This small molecule binds to this protein.
Small molecule (SMILES): CCO/N=C/c1ccc(OCC[C@@H](C)CCN2CCN(c3ccncc3)C2=O)cc1

Binding-site contacts:
Ligand atom CAK contacts residue PHE135 of chain 55.A at 3.7 Å (hydrophobic).
Ligand atom OAC contacts residue TRP203 of chain 55.A at 3.9 Å.
Ligand atom CAL contacts residue PHE155 of chain 55.A at 3.7 Å (hydrophobic).
Ligand atom CBA contacts residue TRP203 of chain 55.A at 3.5 Å (hydrophobic).
Ligand atom OAW contacts residue MET195 of chain 55.A at 3.2 Å.
Ligand atom CAE contacts residue GLN202 of chain 55.A at 3.4 Å.
Ligand atom CAN contacts residue ILE111 of chain 55.A at 3.6 Å (hydrophobic).
Ligand atom CAO contacts residue ILE111 of chain 55.A at 3.8 Å (hydrophobic).
Ligand atom CAG contacts residue ASN228 of chain 55.A at 3.2 Å.
Ligand atom CAA contacts residue SER178 of chain 55.A at 3.5 Å.
Ligand atom CAR contacts residue TYR201 of chain 55.A at 3.4 Å (hydrophobic).
Ligand atom CAM contacts residue PHE155 of chain 55.A at 3.8 Å (hydrophobic).
Ligand atom CAI contacts residue PHE135 of chain 55.A at 3.7 Å (hydrophobic).
Ligand atom CAA contacts residue PRO177 of chain 55.A at 3.2 Å (hydrophobic).
Ligand atom NBD contacts residue ASN228 of chain 55.A at 3.9 Å.
Ligand atom NBC contacts residue TRP203 of chain 55.A at 3.8 Å.
Ligand atom NBD contacts residue TRP203 of chain 55.A at 3.2 Å.
Ligand atom CAG contacts residue GLN202 of chain 55.A at 3.4 Å.
Ligand atom CAN contacts residue PHE135 of chain 55.A at 3.7 Å (hydrophobic).
Ligand atom CAF contacts residue THR114 of chain 55.A at 3.6 Å.
Ligand atom CAX contacts residue TRP203 of chain 55.A at 3.5 Å (hydrophobic).
Ligand atom CAA contacts residue TYR153 of chain 55.A at 3.9 Å (hydrophobic).
Ligand atom OAC contacts residue ILE113 of chain 55.A at 3.3 Å (h-bond).
Ligand atom CAA contacts residue VAL179 of chain 55.A at 3.4 Å (hydrophobic).
Ligand atom CAM contacts residue PRO177 of chain 55.A at 3.7 Å (hydrophobic).
Ligand atom CBA contacts residue ASN228 of chain 55.A at 3.7 Å.
Ligand atom CAS contacts residue TYR201 of chain 55.A at 3.6 Å (hydrophobic).
Ligand atom CAI contacts residue VAL192 of chain 55.A at 3.8 Å (hydrophobic).
Ligand atom NAT contacts residue PHE155 of chain 55.A at 3.9 Å.
Ligand atom CAH contacts residue THR114 of chain 55.A at 3.8 Å.
Ligand atom CAS contacts residue TRP203 of chain 55.A at 3.4 Å (hydrophobic).
Ligand atom CAJ contacts residue ILE24 of chain 55.C at 3.9 Å (hydrophobic).
Ligand atom CAS contacts residue ASN228 of chain 55.A at 3.8 Å.
Ligand atom CAH contacts residue ASP112 of chain 55.A at 3.4 Å.
Ligand atom CAG contacts residue TRP203 of chain 55.A at 3.7 Å (hydrophobic).
Ligand atom CAD contacts residue PHE137 of chain 55.A at 3.8 Å (hydrophobic).
Ligand atom CAJ contacts residue PHE155 of chain 55.A at 3.7 Å (hydrophobic).
Ligand atom CAF contacts residue ASP112 of chain 55.A at 3.6 Å.
Ligand atom OAC contacts residue ASP112 of chain 55.A at 3.7 Å.
Ligand atom CAE contacts residue ASN228 of chain 55.A at 3.4 Å.

Sequence of chain 55.C:
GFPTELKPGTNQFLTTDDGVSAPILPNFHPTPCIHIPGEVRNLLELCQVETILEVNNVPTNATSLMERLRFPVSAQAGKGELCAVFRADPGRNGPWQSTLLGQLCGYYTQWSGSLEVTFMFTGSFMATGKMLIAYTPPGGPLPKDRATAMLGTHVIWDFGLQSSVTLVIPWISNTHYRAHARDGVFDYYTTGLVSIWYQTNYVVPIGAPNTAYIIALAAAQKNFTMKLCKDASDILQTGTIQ

Sequence of chain 55.A:
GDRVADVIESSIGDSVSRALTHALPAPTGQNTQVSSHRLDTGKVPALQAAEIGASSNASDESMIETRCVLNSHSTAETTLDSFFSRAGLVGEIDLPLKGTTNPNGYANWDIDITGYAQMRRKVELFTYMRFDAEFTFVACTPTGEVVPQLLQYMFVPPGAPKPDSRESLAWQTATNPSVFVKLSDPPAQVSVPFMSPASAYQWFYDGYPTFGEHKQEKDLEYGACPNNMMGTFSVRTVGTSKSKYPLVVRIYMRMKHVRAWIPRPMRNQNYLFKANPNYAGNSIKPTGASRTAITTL

Sequence of chain 51.C:
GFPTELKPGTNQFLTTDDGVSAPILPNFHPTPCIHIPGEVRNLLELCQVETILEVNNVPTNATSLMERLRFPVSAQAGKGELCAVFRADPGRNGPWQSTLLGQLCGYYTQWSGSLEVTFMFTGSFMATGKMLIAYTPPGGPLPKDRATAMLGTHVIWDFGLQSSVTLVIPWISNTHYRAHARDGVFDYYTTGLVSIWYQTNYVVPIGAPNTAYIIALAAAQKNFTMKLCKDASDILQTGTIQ